A small-molecule ligand and the protein it binds are described below.
Small molecule (SMILES): CCC(=O)NC[C@H]1CC[C@H]2C=C[C@@H](C(=O)NCc3ccccc3)N2C(=O)[C@H]1NC(=O)[C@H](C)NC

Sequence of chain 1.B:
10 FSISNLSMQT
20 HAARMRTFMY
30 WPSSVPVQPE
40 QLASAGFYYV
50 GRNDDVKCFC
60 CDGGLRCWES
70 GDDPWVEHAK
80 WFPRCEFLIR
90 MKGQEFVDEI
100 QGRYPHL

Binding-site contacts:
Ligand atom CAS contacts residue CYS66 of chain 1.B at 4.2 Å (hydrophobic).
Ligand atom CAX contacts residue CYS66 of chain 1.B at 3.3 Å (hydrophobic).
Ligand atom CAA contacts residue CYS66 of chain 1.B at 1.8 Å (hydrophobic).
Ligand atom OAF contacts residue ARG65 of chain 1.B at 2.9 Å (salt-bridge).
Ligand atom CAO contacts residue ARG65 of chain 1.B at 3.9 Å.
Ligand atom CAZ contacts residue ARG65 of chain 1.B at 3.7 Å.
Ligand atom CAH contacts residue CYS66 of chain 1.B at 3.1 Å (hydrophobic).
Ligand atom CAQ contacts residue ARG65 of chain 1.B at 4.4 Å.
Ligand atom NAV contacts residue CYS66 of chain 1.B at 3.5 Å (h-bond).
Ligand atom NAU contacts residue ARG65 of chain 1.B at 4.5 Å.
Ligand atom OAD contacts residue CYS66 of chain 1.B at 3.9 Å.
Ligand atom CAP contacts residue ARG65 of chain 1.B at 4.5 Å.
Ligand atom CBF contacts residue ARG65 of chain 1.B at 4.5 Å.
Ligand atom CAN contacts residue ARG65 of chain 1.B at 3.7 Å.